The protein below binds the small molecule below.
Small molecule (SMILES): CC(=O)NC[C@H]1N[C@@H](C)[C@@H](O)[C@@H](O)[C@@H]1O

Binding-site contacts:
Ligand atom OAF contacts residue TRP67 of chain 3.B at 3.1 Å (h-bond).
Ligand atom NAI contacts residue ARG254 of chain 3.B at 3.5 Å (salt-bridge).
Ligand atom CAG contacts residue MET225 of chain 3.B at 3.5 Å (hydrophobic).
Ligand atom OAE contacts residue TRP67 of chain 3.B at 2.8 Å (h-bond).
Ligand atom NAI contacts residue GLU266 of chain 3.B at 3.1 Å (salt-bridge).
Ligand atom CAM contacts residue PHE290 of chain 3.B at 3.7 Å (hydrophobic).
Ligand atom CAM contacts residue HIS34 of chain 3.B at 3.5 Å.
Ligand atom CAB contacts residue HIS34 of chain 3.B at 3.8 Å.
Ligand atom CAA contacts residue GLU266 of chain 3.B at 3.6 Å.
Ligand atom NAH contacts residue GLU266 of chain 3.B at 3.2 Å (salt-bridge).
Ligand atom OAC contacts residue MET225 of chain 3.B at 3.4 Å (h-bond).
Ligand atom OAD contacts residue HIS128 of chain 3.B at 2.9 Å (h-bond).
Ligand atom CAN contacts residue TRP67 of chain 3.B at 3.7 Å (hydrophobic).
Ligand atom NAH contacts residue ARG254 of chain 3.B at 3.3 Å (salt-bridge).
Ligand atom OAD contacts residue HIS34 of chain 3.B at 2.8 Å (h-bond).
Ligand atom NAI contacts residue ASP224 of chain 3.B at 2.9 Å (salt-bridge).
Ligand atom CAK contacts residue PHE290 of chain 3.B at 3.7 Å (hydrophobic).
Ligand atom CAG contacts residue ARG254 of chain 3.B at 3.8 Å.
Ligand atom CAN contacts residue HIS129 of chain 3.B at 3.2 Å.
Ligand atom CAL contacts residue GLU266 of chain 3.B at 3.2 Å.
Ligand atom CAG contacts residue ASP224 of chain 3.B at 3.4 Å.
Ligand atom CAB contacts residue PHE290 of chain 3.B at 3.5 Å (hydrophobic).
Ligand atom OAF contacts residue HIS129 of chain 3.B at 3.5 Å (h-bond).
Ligand atom CAO contacts residue TRP67 of chain 3.B at 3.6 Å (hydrophobic).
Ligand atom CAB contacts residue GLU266 of chain 3.B at 3.6 Å.
Ligand atom CAJ contacts residue GLU266 of chain 3.B at 3.8 Å.
Ligand atom OAF contacts residue HIS128 of chain 3.B at 2.7 Å.
Ligand atom CAJ contacts residue ARG254 of chain 3.B at 3.4 Å.
Ligand atom OAF contacts residue GLU66 of chain 3.B at 2.8 Å (salt-bridge).
Ligand atom CAK contacts residue ASP224 of chain 3.B at 3.9 Å.
Ligand atom CAO contacts residue GLU66 of chain 3.B at 3.4 Å.
Ligand atom OAD contacts residue TYR171 of chain 3.B at 3.4 Å (h-bond).
Ligand atom CAN contacts residue ASP224 of chain 3.B at 3.5 Å.
Ligand atom CAO contacts residue TYR64 of chain 3.B at 3.8 Å (hydrophobic).
Ligand atom OAC contacts residue ARG254 of chain 3.B at 3.8 Å.
Ligand atom CAL contacts residue ASP224 of chain 3.B at 3.4 Å.
Ligand atom OAD contacts residue ASP224 of chain 3.B at 3.5 Å (salt-bridge).
Ligand atom OAE contacts residue HIS129 of chain 3.B at 2.8 Å (h-bond).
Ligand atom CAK contacts residue GLU266 of chain 3.B at 3.1 Å.
Ligand atom CAM contacts residue GLU66 of chain 3.B at 3.8 Å.

Sequence of chain 3.B:
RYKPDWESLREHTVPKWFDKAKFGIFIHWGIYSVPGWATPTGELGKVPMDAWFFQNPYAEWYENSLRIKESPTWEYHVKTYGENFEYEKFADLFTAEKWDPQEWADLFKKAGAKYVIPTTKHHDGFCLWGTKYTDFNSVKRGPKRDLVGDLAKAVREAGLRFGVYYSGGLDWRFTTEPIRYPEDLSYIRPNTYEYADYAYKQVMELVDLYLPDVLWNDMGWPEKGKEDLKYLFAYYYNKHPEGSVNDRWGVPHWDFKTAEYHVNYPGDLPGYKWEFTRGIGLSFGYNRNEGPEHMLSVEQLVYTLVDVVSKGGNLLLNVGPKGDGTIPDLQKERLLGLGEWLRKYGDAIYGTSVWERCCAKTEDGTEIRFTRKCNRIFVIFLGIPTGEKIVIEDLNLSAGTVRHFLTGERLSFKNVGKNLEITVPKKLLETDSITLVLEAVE